Sequence of chain 1.I:
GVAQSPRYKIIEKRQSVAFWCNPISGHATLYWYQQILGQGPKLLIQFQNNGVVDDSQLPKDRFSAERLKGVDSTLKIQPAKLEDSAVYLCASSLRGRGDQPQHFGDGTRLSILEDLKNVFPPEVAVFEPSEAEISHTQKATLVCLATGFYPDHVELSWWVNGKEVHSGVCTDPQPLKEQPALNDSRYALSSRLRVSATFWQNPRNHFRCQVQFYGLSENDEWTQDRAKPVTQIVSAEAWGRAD

The small molecule below binds the protein below.
Small molecule (SMILES): CC(C)C[C@H](NC(=O)[C@H](CCC(=O)O)NC(=O)[C@H](CC(=O)O)NC(=O)[C@H](CS)NC(=O)[C@H](CCCCN)NC(=O)[C@H](CCCCN)NC(=O)[C@H](CCCCN)NC(=O)[C@H](CO)NC(=O)[C@@H](N)CC1=NC=NC1)C(=O)O

Sequence of chain 1.F:
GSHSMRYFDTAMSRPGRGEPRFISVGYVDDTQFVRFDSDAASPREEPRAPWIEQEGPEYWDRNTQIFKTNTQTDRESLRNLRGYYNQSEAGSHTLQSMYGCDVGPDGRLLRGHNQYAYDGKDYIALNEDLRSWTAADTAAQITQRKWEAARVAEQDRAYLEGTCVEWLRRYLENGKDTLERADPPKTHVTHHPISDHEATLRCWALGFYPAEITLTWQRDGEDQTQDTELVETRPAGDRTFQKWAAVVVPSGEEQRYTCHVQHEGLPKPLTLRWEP

Binding-site contacts:
Ligand atom N contacts residue TYR99 of chain 1.F at 3.0 Å (h-bond).
Ligand atom OE1 contacts residue ARG97 of chain 1.I at 3.0 Å (salt-bridge).
Ligand atom CB contacts residue TYR99 of chain 1.F at 3.3 Å (hydrophobic).
Ligand atom OD2 contacts residue ARG99 of chain 1.I at 3.4 Å.
Ligand atom OD1 contacts residue ARG99 of chain 1.I at 3.2 Å (salt-bridge).
Ligand atom O contacts residue TYR84 of chain 1.F at 3.2 Å (h-bond).
Ligand atom C contacts residue TYR7 of chain 1.F at 3.2 Å (hydrophobic).
Ligand atom N contacts residue TYR7 of chain 1.F at 3.0 Å (h-bond).
Ligand atom O contacts residue TRP147 of chain 1.F at 2.7 Å (h-bond).
Ligand atom O contacts residue THR143 of chain 1.F at 2.7 Å (h-bond).
Ligand atom N contacts residue SER77 of chain 1.F at 3.3 Å (h-bond).
Ligand atom O contacts residue VAL97 of chain 1.J at 3.3 Å.
Ligand atom NE2 contacts residue ARG62 of chain 1.F at 2.9 Å (salt-bridge).
Ligand atom CE contacts residue ASP156 of chain 1.F at 3.4 Å.
Ligand atom CA contacts residue TYR7 of chain 1.F at 3.4 Å (hydrophobic).
Ligand atom O contacts residue ASN70 of chain 1.F at 3.0 Å (h-bond).
Ligand atom NE2 contacts residue ASN63 of chain 1.F at 3.4 Å (h-bond).
Ligand atom OXT contacts residue LYS146 of chain 1.F at 3.0 Å (salt-bridge).
Ligand atom NZ contacts residue SER97 of chain 1.F at 2.8 Å (h-bond).
Ligand atom O contacts residue LYS146 of chain 1.F at 3.2 Å (salt-bridge).
Ligand atom NZ contacts residue ASP9 of chain 1.F at 3.0 Å (salt-bridge).
Ligand atom CB contacts residue TYR99 of chain 1.F at 3.4 Å (hydrophobic).
Ligand atom OG contacts residue ASN63 of chain 1.F at 2.8 Å (h-bond).
Ligand atom CD2 contacts residue ASN63 of chain 1.F at 3.4 Å.
Ligand atom C contacts residue LYS146 of chain 1.F at 3.3 Å.
Ligand atom O contacts residue TYR159 of chain 1.F at 2.7 Å (h-bond).
Ligand atom CD2 contacts residue ARG62 of chain 1.F at 3.4 Å.
Ligand atom O contacts residue THR73 of chain 1.F at 2.7 Å (h-bond).
Ligand atom O contacts residue TRP147 of chain 1.F at 3.3 Å.
Ligand atom O contacts residue ARG97 of chain 1.I at 3.4 Å.
Ligand atom OE2 contacts residue ARG97 of chain 1.I at 3.2 Å (salt-bridge).
Ligand atom OXT contacts residue ASN80 of chain 1.F at 2.9 Å (h-bond).
Ligand atom O contacts residue ILE66 of chain 1.F at 3.2 Å.
Ligand atom CA contacts residue TYR99 of chain 1.F at 3.4 Å (hydrophobic).
Ligand atom N contacts residue ASN63 of chain 1.F at 3.2 Å (h-bond).
Ligand atom CB contacts residue PRO96 of chain 1.J at 3.4 Å (hydrophobic).
Ligand atom OG contacts residue ILE66 of chain 1.F at 3.3 Å.
Ligand atom N contacts residue TYR171 of chain 1.F at 2.7 Å (h-bond).
Ligand atom N contacts residue ASN70 of chain 1.F at 2.9 Å (h-bond).
Ligand atom N contacts residue TYR7 of chain 1.F at 3.4 Å (h-bond).

Sequence of chain 1.J:
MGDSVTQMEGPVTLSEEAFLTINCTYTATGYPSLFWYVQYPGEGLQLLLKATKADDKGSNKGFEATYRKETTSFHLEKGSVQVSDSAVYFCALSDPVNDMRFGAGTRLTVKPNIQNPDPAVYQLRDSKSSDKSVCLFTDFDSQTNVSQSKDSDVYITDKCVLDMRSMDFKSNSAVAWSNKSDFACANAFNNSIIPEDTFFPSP